Binding-site contacts:
Ligand atom CE contacts residue SAH1 of chain 1.L at 1.6 Å.
Ligand atom N contacts residue SF41 of chain 1.B at 2.2 Å.
Ligand atom N contacts residue SAH1 of chain 1.L at 0.2 Å (h-bond).
Ligand atom N contacts residue GLY119 of chain 1.A at 4.1 Å.
Ligand atom C contacts residue ARG190 of chain 1.A at 3.8 Å.
Ligand atom N contacts residue GLU120 of chain 1.A at 4.2 Å.
Ligand atom O contacts residue LEU168 of chain 1.A at 3.9 Å.
Ligand atom C contacts residue SF41 of chain 1.B at 3.0 Å.
Ligand atom CA contacts residue SF41 of chain 1.B at 3.1 Å.
Ligand atom CE contacts residue SF41 of chain 1.B at 3.4 Å.
Ligand atom SD contacts residue SAH1 of chain 1.L at 0.0 Å (h-bond).
Ligand atom N contacts residue SER118 of chain 1.A at 3.3 Å (h-bond).
Ligand atom CA contacts residue GLY148 of chain 1.A at 3.7 Å.
Ligand atom CG contacts residue 5X81 of chain 1.K at 3.5 Å.
Ligand atom O contacts residue ARG190 of chain 1.A at 3.0 Å (salt-bridge).
Ligand atom CG contacts residue SAH1 of chain 1.L at 1.4 Å.
Ligand atom OXT contacts residue SF41 of chain 1.B at 2.2 Å.
Ligand atom SD contacts residue SF41 of chain 1.B at 2.8 Å.
Ligand atom CB contacts residue GLN117 of chain 1.A at 3.9 Å.
Ligand atom CB contacts residue SAH1 of chain 1.L at 0.3 Å.
Ligand atom OXT contacts residue SAH1 of chain 1.L at 0.1 Å (h-bond).
Ligand atom CB contacts residue SF41 of chain 1.B at 4.0 Å.
Ligand atom O contacts residue SAH1 of chain 1.L at 0.0 Å (h-bond).
Ligand atom OXT contacts residue ARG190 of chain 1.A at 3.9 Å.
Ligand atom CE contacts residue LEU315 of chain 1.A at 3.5 Å (hydrophobic).
Ligand atom CA contacts residue SER118 of chain 1.A at 3.7 Å.
Ligand atom CA contacts residue LEU147 of chain 1.A at 4.1 Å (hydrophobic).
Ligand atom CG contacts residue SF41 of chain 1.B at 3.9 Å.
Ligand atom CB contacts residue SER118 of chain 1.A at 3.5 Å.
Ligand atom CG contacts residue GLN117 of chain 1.A at 3.7 Å.
Ligand atom CB contacts residue SER146 of chain 1.A at 3.5 Å.
Ligand atom O contacts residue GLY148 of chain 1.A at 3.9 Å.
Ligand atom CA contacts residue SAH1 of chain 1.L at 0.1 Å.
Ligand atom SD contacts residue 5X81 of chain 1.K at 3.9 Å.
Ligand atom CG contacts residue SER146 of chain 1.A at 4.2 Å.
Ligand atom C contacts residue GLY148 of chain 1.A at 4.0 Å.
Ligand atom CE contacts residue GLN117 of chain 1.A at 4.0 Å.
Ligand atom CE contacts residue SER118 of chain 1.A at 3.9 Å.
Ligand atom C contacts residue SAH1 of chain 1.L at 0.1 Å.
Ligand atom CE contacts residue TYR313 of chain 1.A at 3.0 Å (hydrophobic).

Sequence of chain 1.A:
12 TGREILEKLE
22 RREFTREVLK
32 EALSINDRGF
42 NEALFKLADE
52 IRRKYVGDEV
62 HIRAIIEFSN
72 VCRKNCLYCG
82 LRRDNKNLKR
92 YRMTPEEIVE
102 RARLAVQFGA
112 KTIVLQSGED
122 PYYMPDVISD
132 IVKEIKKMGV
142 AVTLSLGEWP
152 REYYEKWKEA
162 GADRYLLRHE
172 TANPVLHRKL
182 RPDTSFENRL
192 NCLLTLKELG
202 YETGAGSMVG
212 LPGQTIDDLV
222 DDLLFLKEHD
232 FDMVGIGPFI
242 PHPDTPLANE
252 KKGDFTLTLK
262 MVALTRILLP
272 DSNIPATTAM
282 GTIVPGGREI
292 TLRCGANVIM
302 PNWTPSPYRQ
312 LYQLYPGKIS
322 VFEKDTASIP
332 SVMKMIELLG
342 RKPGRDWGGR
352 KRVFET

The protein below binds the small molecule below.
Small molecule (SMILES): CSCC[C@H](N)C(=O)O